Sequence of chain 1.C:
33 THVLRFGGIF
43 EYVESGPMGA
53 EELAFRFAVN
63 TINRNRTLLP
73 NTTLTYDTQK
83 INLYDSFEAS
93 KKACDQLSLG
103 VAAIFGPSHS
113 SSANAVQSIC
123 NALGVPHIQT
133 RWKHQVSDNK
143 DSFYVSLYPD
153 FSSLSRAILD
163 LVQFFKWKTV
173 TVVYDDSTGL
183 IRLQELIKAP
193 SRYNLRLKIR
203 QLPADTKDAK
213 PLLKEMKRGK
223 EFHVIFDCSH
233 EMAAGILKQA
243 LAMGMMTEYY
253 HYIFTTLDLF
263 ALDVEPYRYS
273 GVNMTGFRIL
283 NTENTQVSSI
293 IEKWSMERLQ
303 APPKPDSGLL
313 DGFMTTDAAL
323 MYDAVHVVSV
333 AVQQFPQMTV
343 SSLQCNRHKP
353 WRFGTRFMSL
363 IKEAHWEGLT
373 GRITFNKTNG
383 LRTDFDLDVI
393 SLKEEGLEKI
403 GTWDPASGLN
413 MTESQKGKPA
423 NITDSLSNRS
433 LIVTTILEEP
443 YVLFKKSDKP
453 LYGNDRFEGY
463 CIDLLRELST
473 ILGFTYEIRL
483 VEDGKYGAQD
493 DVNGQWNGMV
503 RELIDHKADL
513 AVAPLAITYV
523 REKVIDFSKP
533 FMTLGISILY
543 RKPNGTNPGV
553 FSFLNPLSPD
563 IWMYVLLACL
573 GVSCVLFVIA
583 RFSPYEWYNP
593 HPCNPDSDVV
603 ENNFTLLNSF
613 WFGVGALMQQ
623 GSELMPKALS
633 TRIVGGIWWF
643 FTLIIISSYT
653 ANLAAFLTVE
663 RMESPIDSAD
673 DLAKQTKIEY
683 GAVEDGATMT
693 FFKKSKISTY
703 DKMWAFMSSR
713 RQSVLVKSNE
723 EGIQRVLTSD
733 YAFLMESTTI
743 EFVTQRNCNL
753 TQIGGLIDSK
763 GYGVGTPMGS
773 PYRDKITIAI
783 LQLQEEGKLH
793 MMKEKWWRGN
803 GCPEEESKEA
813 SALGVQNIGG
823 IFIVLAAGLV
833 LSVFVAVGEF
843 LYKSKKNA

Binding-site contacts:
Ligand atom O7 contacts residue ASN430 of chain 1.C at 4.1 Å.
Ligand atom C1 contacts residue ASN430 of chain 1.C at 1.4 Å.
Ligand atom O6 contacts residue TYR271 of chain 1.C at 4.5 Å.
Ligand atom O4 contacts residue TYR271 of chain 1.C at 4.1 Å.
Ligand atom C2 contacts residue ASN430 of chain 1.C at 2.5 Å.
Ligand atom C5 contacts residue TYR271 of chain 1.C at 4.0 Å (hydrophobic).
Ligand atom C3 contacts residue ASN430 of chain 1.C at 3.7 Å.
Ligand atom C6 contacts residue TYR271 of chain 1.C at 3.5 Å (hydrophobic).
Ligand atom O3 contacts residue TYR271 of chain 1.C at 4.4 Å.
Ligand atom C4 contacts residue TYR271 of chain 1.C at 3.5 Å (hydrophobic).
Ligand atom C4 contacts residue ASN430 of chain 1.C at 3.9 Å.
Ligand atom C8 contacts residue ASN430 of chain 1.C at 3.5 Å.
Ligand atom N2 contacts residue ASN430 of chain 1.C at 3.2 Å (h-bond).
Ligand atom O5 contacts residue ASN430 of chain 1.C at 2.4 Å (h-bond).
Ligand atom C3 contacts residue TYR271 of chain 1.C at 4.3 Å (hydrophobic).
Ligand atom O5 contacts residue TYR271 of chain 1.C at 4.1 Å.
Ligand atom C8 contacts residue GLU396 of chain 1.C at 4.2 Å.
Ligand atom C6 contacts residue ASN430 of chain 1.C at 3.2 Å.
Ligand atom O6 contacts residue LEU428 of chain 1.C at 4.2 Å.
Ligand atom C7 contacts residue ASN430 of chain 1.C at 3.6 Å.
Ligand atom C5 contacts residue ASN430 of chain 1.C at 3.2 Å.
Ligand atom C8 contacts residue TYR271 of chain 1.C at 4.4 Å (hydrophobic).
Ligand atom O6 contacts residue ASN430 of chain 1.C at 2.9 Å (h-bond).
Ligand atom C2 contacts residue TYR271 of chain 1.C at 4.5 Å (hydrophobic).

A protein and the small-molecule ligand that binds it are described below.
Small molecule (SMILES): CC(=O)N[C@H]1[C@H](O[C@H]2[C@H](O)[C@@H](NC(C)=O)CO[C@@H]2CO)O[C@H](CO)[C@@H](O)[C@@H]1O